Binding-site contacts:
Ligand atom C1 contacts residue HIS212 of chain 1.A at 3.4 Å.
Ligand atom O2 contacts residue ASN27 of chain 1.A at 3.8 Å.
Ligand atom O3P contacts residue ARG314 of chain 2.A at 3.0 Å (salt-bridge).
Ligand atom C2 contacts residue ASN27 of chain 1.A at 4.2 Å.
Ligand atom P contacts residue ASP276 of chain 1.A at 4.4 Å.
Ligand atom C2 contacts residue ASP95 of chain 1.A at 3.5 Å.
Ligand atom O1 contacts residue ZN1 of chain 1.F at 3.9 Å.
Ligand atom C3 contacts residue ASN27 of chain 1.A at 4.4 Å.
Ligand atom O2 contacts residue ASP276 of chain 1.A at 3.0 Å (salt-bridge).
Ligand atom O1 contacts residue HIS212 of chain 1.A at 3.5 Å.
Ligand atom O3P contacts residue ASP276 of chain 1.A at 4.4 Å.
Ligand atom C1 contacts residue ZN1 of chain 1.F at 3.5 Å.
Ligand atom O1P contacts residue ASP276 of chain 1.A at 3.4 Å (salt-bridge).
Ligand atom C3 contacts residue 13P1 of chain 1.B at 4.2 Å.
Ligand atom O2P contacts residue GLY55 of chain 1.A at 4.4 Å.
Ligand atom O2 contacts residue ASP95 of chain 1.A at 4.1 Å.
Ligand atom C3 contacts residue ASP95 of chain 1.A at 4.0 Å.
Ligand atom O2 contacts residue 13P1 of chain 1.B at 2.7 Å (h-bond).
Ligand atom O1P contacts residue ASN27 of chain 1.A at 4.2 Å.
Ligand atom C3 contacts residue SER53 of chain 1.A at 3.8 Å.
Ligand atom C3 contacts residue ASP276 of chain 1.A at 4.3 Å.
Ligand atom O2 contacts residue 13P1 of chain 1.C at 2.9 Å.
Ligand atom C2 contacts residue 13P1 of chain 1.C at 3.0 Å.
Ligand atom C2 contacts residue 13P1 of chain 1.B at 2.9 Å.
Ligand atom O1 contacts residue 13P1 of chain 1.C at 4.3 Å.
Ligand atom O2P contacts residue GLY56 of chain 1.A at 3.9 Å.
Ligand atom C1 contacts residue ASP95 of chain 1.A at 4.4 Å.
Ligand atom C2 contacts residue ZN1 of chain 1.F at 4.3 Å.
Ligand atom C2 contacts residue HIS96 of chain 1.A at 4.4 Å.
Ligand atom C1 contacts residue 13P1 of chain 1.B at 3.4 Å.
Ligand atom P contacts residue ARG314 of chain 2.A at 3.6 Å.
Ligand atom O2P contacts residue ARG314 of chain 2.A at 2.7 Å (salt-bridge).
Ligand atom C1 contacts residue 13P1 of chain 1.C at 3.3 Å.
Ligand atom C2 contacts residue ASP276 of chain 1.A at 4.2 Å.
Ligand atom O1P contacts residue SER53 of chain 1.A at 3.7 Å.
Ligand atom P contacts residue SER53 of chain 1.A at 3.5 Å.
Ligand atom O4P contacts residue SER53 of chain 1.A at 3.8 Å.
Ligand atom O2P contacts residue SER53 of chain 1.A at 2.5 Å (h-bond).
Ligand atom C1 contacts residue HIS96 of chain 1.A at 4.0 Å.
Ligand atom O1 contacts residue HIS96 of chain 1.A at 3.5 Å.

Sequence of chain 1.A:
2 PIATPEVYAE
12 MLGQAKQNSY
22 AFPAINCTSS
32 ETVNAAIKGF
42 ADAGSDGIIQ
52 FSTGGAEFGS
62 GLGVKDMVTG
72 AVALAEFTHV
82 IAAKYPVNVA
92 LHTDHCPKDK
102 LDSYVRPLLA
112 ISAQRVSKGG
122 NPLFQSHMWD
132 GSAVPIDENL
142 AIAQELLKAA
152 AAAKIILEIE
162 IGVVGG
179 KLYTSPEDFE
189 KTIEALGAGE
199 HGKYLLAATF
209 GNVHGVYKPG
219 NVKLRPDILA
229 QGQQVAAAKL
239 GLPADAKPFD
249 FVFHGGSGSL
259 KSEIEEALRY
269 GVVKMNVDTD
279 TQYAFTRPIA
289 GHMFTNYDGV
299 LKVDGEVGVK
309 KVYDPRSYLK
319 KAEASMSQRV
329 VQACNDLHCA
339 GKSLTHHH

Sequence of chain 2.A:
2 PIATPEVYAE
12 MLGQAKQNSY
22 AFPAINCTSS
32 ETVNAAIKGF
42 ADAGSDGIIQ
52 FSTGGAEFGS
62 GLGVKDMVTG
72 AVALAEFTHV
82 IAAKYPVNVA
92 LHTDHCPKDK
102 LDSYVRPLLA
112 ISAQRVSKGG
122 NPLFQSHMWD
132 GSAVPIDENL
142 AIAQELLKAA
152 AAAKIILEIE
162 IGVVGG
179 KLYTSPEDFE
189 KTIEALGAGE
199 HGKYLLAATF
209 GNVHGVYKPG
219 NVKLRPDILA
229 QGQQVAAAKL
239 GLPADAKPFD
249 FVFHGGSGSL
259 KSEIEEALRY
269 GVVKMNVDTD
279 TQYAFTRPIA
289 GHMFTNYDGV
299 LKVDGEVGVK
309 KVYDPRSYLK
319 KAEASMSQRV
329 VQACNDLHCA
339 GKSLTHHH

A protein and the small-molecule ligand that binds it are described below.
Small molecule (SMILES): O=P(O)(O)OC[C@H](O)CO